Binding-site contacts:
Ligand atom C4 contacts residue ASN483 of chain 1.A at 4.3 Å.
Ligand atom C4 contacts residue ALA476 of chain 1.A at 4.2 Å (hydrophobic).
Ligand atom O5 contacts residue SER480 of chain 1.A at 4.3 Å.
Ligand atom O7 contacts residue ASN483 of chain 1.A at 4.3 Å.
Ligand atom O4 contacts residue SER480 of chain 1.A at 4.3 Å.
Ligand atom C6 contacts residue SER480 of chain 1.A at 4.1 Å.
Ligand atom C7 contacts residue GLY479 of chain 1.A at 4.5 Å.
Ligand atom O3 contacts residue GLY479 of chain 1.A at 3.7 Å.
Ligand atom O6 contacts residue THR485 of chain 1.A at 4.2 Å.
Ligand atom O7 contacts residue GLY479 of chain 1.A at 3.6 Å.
Ligand atom C2 contacts residue ASN483 of chain 1.A at 2.7 Å.
Ligand atom C6 contacts residue THR485 of chain 1.A at 3.1 Å.
Ligand atom C3 contacts residue ASN483 of chain 1.A at 4.0 Å.
Ligand atom O5 contacts residue THR485 of chain 1.A at 3.5 Å (h-bond).
Ligand atom C2 contacts residue GLY479 of chain 1.A at 3.7 Å.
Ligand atom C3 contacts residue GLY479 of chain 1.A at 4.2 Å.
Ligand atom C1 contacts residue ASN483 of chain 1.A at 1.5 Å.
Ligand atom C5 contacts residue SER480 of chain 1.A at 4.5 Å.
Ligand atom C5 contacts residue ASN483 of chain 1.A at 3.6 Å.
Ligand atom C1 contacts residue GLY479 of chain 1.A at 4.2 Å.
Ligand atom C4 contacts residue GLY479 of chain 1.A at 3.8 Å.
Ligand atom C7 contacts residue ARG482 of chain 1.A at 4.4 Å.
Ligand atom O5 contacts residue ASN483 of chain 1.A at 2.4 Å (h-bond).
Ligand atom O4 contacts residue ALA476 of chain 1.A at 3.6 Å.
Ligand atom C7 contacts residue ASN483 of chain 1.A at 4.0 Å.
Ligand atom O5 contacts residue GLY479 of chain 1.A at 4.1 Å.
Ligand atom O7 contacts residue ARG482 of chain 1.A at 3.5 Å (salt-bridge).
Ligand atom C5 contacts residue THR485 of chain 1.A at 3.9 Å.
Ligand atom N2 contacts residue ASN483 of chain 1.A at 3.2 Å (h-bond).
Ligand atom C4 contacts residue SER480 of chain 1.A at 3.8 Å.

The protein below binds the small molecule below.
Small molecule (SMILES): CC(=O)N[C@@H]1[C@@H](O)[C@H](O)[C@@H](CO)O[C@H]1O

Sequence of chain 1.A:
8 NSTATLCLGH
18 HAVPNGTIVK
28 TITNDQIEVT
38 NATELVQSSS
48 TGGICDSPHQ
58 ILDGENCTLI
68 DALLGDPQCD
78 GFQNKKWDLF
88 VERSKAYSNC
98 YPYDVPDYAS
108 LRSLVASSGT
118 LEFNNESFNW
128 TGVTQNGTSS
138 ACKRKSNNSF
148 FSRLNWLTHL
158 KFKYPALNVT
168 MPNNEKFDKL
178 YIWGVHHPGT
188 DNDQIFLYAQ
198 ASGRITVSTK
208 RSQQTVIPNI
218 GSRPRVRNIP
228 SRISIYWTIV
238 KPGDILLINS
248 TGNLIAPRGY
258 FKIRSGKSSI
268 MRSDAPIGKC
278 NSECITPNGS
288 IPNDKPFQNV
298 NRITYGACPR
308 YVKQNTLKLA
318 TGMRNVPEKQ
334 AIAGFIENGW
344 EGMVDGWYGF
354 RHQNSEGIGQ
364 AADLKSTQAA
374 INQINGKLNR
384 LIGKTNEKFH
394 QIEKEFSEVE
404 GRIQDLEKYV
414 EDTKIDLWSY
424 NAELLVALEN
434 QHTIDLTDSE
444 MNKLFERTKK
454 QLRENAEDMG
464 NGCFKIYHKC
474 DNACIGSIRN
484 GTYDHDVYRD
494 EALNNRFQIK